Sequence of chain 1.A:
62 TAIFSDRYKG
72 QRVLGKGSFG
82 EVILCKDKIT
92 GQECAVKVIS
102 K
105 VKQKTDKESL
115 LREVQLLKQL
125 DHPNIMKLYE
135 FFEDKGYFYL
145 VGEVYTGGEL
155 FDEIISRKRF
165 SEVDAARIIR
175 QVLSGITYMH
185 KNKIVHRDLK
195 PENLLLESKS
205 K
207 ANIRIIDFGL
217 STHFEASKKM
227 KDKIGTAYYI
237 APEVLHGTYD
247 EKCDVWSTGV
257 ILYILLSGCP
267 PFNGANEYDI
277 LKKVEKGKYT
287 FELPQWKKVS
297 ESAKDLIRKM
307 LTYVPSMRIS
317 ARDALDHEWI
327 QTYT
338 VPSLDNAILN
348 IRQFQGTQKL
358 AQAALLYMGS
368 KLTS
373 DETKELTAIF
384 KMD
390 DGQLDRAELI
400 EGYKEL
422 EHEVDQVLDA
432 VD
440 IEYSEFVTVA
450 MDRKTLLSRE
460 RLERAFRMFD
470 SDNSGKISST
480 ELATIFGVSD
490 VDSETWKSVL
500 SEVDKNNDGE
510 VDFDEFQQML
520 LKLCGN

Binding-site contacts:
Ligand atom C11 contacts residue MET130 of chain 1.A at 3.8 Å (hydrophobic).
Ligand atom C3 contacts residue TYR149 of chain 1.A at 3.7 Å (hydrophobic).
Ligand atom C14 contacts residue LEU144 of chain 1.A at 3.9 Å (hydrophobic).
Ligand atom C13 contacts residue ALA96 of chain 1.A at 3.6 Å (hydrophobic).
Ligand atom C5 contacts residue LEU199 of chain 1.A at 3.8 Å (hydrophobic).
Ligand atom C contacts residue LEU199 of chain 1.A at 3.9 Å (hydrophobic).
Ligand atom N contacts residue TYR149 of chain 1.A at 3.1 Å (h-bond).
Ligand atom N contacts residue VAL148 of chain 1.A at 3.8 Å.
Ligand atom C9 contacts residue LYS98 of chain 1.A at 3.9 Å.
Ligand atom N1 contacts residue LEU199 of chain 1.A at 3.7 Å.
Ligand atom N3 contacts residue GLY78 of chain 1.A at 3.5 Å.
Ligand atom N1 contacts residue VAL83 of chain 1.A at 3.7 Å.
Ligand atom C17 contacts residue MET130 of chain 1.A at 3.8 Å (hydrophobic).
Ligand atom N3 contacts residue ASN197 of chain 1.A at 3.9 Å.
Ligand atom C8 contacts residue ILE212 of chain 1.A at 3.4 Å (hydrophobic).
Ligand atom C7 contacts residue ILE212 of chain 1.A at 3.7 Å (hydrophobic).
Ligand atom C10 contacts residue ASP213 of chain 1.A at 3.7 Å.
Ligand atom C14 contacts residue LEU216 of chain 1.A at 3.8 Å (hydrophobic).
Ligand atom C10 contacts residue ILE212 of chain 1.A at 3.7 Å (hydrophobic).
Ligand atom C13 contacts residue LYS98 of chain 1.A at 3.6 Å.
Ligand atom C4 contacts residue TYR149 of chain 1.A at 3.0 Å (hydrophobic).
Ligand atom C13 contacts residue LEU144 of chain 1.A at 3.7 Å (hydrophobic).
Ligand atom C16 contacts residue ALA96 of chain 1.A at 3.5 Å (hydrophobic).
Ligand atom N2 contacts residue ILE212 of chain 1.A at 3.4 Å.
Ligand atom C10 contacts residue LYS98 of chain 1.A at 3.5 Å.
Ligand atom C7 contacts residue LYS98 of chain 1.A at 3.8 Å.
Ligand atom N3 contacts residue SER79 of chain 1.A at 3.5 Å (h-bond).
Ligand atom C15 contacts residue VAL83 of chain 1.A at 3.7 Å (hydrophobic).
Ligand atom C6 contacts residue ILE212 of chain 1.A at 3.8 Å (hydrophobic).
Ligand atom C8 contacts residue LYS98 of chain 1.A at 3.9 Å.
Ligand atom C3 contacts residue LEU75 of chain 1.A at 3.9 Å (hydrophobic).
Ligand atom C12 contacts residue MET130 of chain 1.A at 3.6 Å (hydrophobic).
Ligand atom C1 contacts residue LEU199 of chain 1.A at 3.7 Å (hydrophobic).
Ligand atom C16 contacts residue GLU147 of chain 1.A at 3.7 Å.
Ligand atom C2 contacts residue LEU75 of chain 1.A at 3.9 Å (hydrophobic).
Ligand atom C13 contacts residue MET130 of chain 1.A at 3.6 Å (hydrophobic).
Ligand atom C12 contacts residue LEU144 of chain 1.A at 3.4 Å (hydrophobic).
Ligand atom C14 contacts residue ASP213 of chain 1.A at 3.9 Å.
Ligand atom N2 contacts residue LYS98 of chain 1.A at 3.0 Å (salt-bridge).
Ligand atom N3 contacts residue LYS98 of chain 1.A at 3.9 Å.

The small molecule below binds the protein below.
Small molecule (SMILES): Cc1cccc(-c2nc(N)sc2-c2ccc3ncccc3n2)c1